Sequence of chain 3.G:
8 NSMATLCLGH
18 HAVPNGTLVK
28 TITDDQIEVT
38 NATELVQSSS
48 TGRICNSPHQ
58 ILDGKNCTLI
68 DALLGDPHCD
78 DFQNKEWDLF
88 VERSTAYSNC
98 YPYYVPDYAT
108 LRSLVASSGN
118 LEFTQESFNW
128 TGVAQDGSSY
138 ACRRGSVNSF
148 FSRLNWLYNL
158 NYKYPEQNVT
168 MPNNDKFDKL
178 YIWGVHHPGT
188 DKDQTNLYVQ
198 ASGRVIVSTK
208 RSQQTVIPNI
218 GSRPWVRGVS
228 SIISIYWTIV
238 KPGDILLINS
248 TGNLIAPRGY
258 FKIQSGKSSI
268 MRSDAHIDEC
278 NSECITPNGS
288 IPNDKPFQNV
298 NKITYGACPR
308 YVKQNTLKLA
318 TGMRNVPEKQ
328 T

This protein binds this small molecule.
Small molecule (SMILES): CC(=O)N[C@H]1[C@H](O[C@H]2[C@H](O)[C@@H](NC(C)=O)CO[C@@H]2CO)O[C@H](CO)[C@@H](O[C@@H]2O[C@H](CO)[C@@H](O)[C@H](O)[C@@H]2O)[C@@H]1O

Binding-site contacts:
Ligand atom C8 contacts residue ASN38 of chain 3.G at 4.3 Å.
Ligand atom C2 contacts residue ASN38 of chain 3.G at 2.5 Å.
Ligand atom O5 contacts residue ALA39 of chain 3.G at 4.0 Å.
Ligand atom O6 contacts residue THR318 of chain 3.G at 4.2 Å.
Ligand atom N2 contacts residue ASN38 of chain 3.G at 2.9 Å (h-bond).
Ligand atom O7 contacts residue ASN38 of chain 3.G at 2.8 Å (h-bond).
Ligand atom C5 contacts residue ASN38 of chain 3.G at 3.6 Å.
Ligand atom C6 contacts residue THR40 of chain 3.G at 4.3 Å.
Ligand atom C3 contacts residue ASN38 of chain 3.G at 3.8 Å.
Ligand atom C1 contacts residue THR318 of chain 3.G at 4.2 Å.
Ligand atom O5 contacts residue THR318 of chain 3.G at 3.8 Å.
Ligand atom O5 contacts residue ASN38 of chain 3.G at 2.4 Å (h-bond).
Ligand atom C1 contacts residue ALA39 of chain 3.G at 4.2 Å (hydrophobic).
Ligand atom C4 contacts residue ASN38 of chain 3.G at 4.2 Å.
Ligand atom C5 contacts residue ALA39 of chain 3.G at 4.4 Å (hydrophobic).
Ligand atom C7 contacts residue ASN38 of chain 3.G at 3.1 Å.
Ligand atom C1 contacts residue ASN38 of chain 3.G at 1.4 Å.